Binding-site contacts:
Ligand atom O7 contacts residue TYR135 of chain 3.D at 4.3 Å.
Ligand atom O6 contacts residue SER120 of chain 3.D at 4.5 Å.
Ligand atom C8 contacts residue VAL104 of chain 3.D at 4.1 Å (hydrophobic).
Ligand atom O5 contacts residue ASN118 of chain 3.D at 2.3 Å (h-bond).
Ligand atom N2 contacts residue ASN118 of chain 3.D at 3.0 Å (h-bond).
Ligand atom O4 contacts residue TYR135 of chain 3.D at 4.2 Å.
Ligand atom N2 contacts residue TYR135 of chain 3.D at 4.0 Å.
Ligand atom O6 contacts residue TYR135 of chain 3.D at 4.3 Å.
Ligand atom C1 contacts residue TYR135 of chain 3.D at 3.7 Å (hydrophobic).
Ligand atom O7 contacts residue VAL104 of chain 3.D at 3.8 Å.
Ligand atom C2 contacts residue ASN118 of chain 3.D at 2.5 Å.
Ligand atom C5 contacts residue TYR135 of chain 3.D at 4.1 Å (hydrophobic).
Ligand atom C2 contacts residue TYR135 of chain 3.D at 4.0 Å (hydrophobic).
Ligand atom C8 contacts residue LEU137 of chain 3.D at 4.0 Å (hydrophobic).
Ligand atom C7 contacts residue LEU137 of chain 3.D at 4.5 Å (hydrophobic).
Ligand atom C5 contacts residue ASN118 of chain 3.D at 3.6 Å.
Ligand atom C3 contacts residue ASN118 of chain 3.D at 3.8 Å.
Ligand atom C8 contacts residue ASP290 of chain 3.D at 3.7 Å.
Ligand atom O5 contacts residue TYR135 of chain 3.D at 4.2 Å.
Ligand atom C8 contacts residue ARG95 of chain 3.F at 4.3 Å.
Ligand atom C4 contacts residue ASN118 of chain 3.D at 4.2 Å.
Ligand atom C8 contacts residue ILE291 of chain 3.D at 4.4 Å (hydrophobic).
Ligand atom C7 contacts residue VAL104 of chain 3.D at 4.4 Å (hydrophobic).
Ligand atom O3 contacts residue TYR135 of chain 3.D at 4.2 Å.
Ligand atom C8 contacts residue ASN118 of chain 3.D at 4.5 Å.
Ligand atom C3 contacts residue TYR135 of chain 3.D at 3.8 Å (hydrophobic).
Ligand atom C1 contacts residue ASN118 of chain 3.D at 1.4 Å.
Ligand atom C4 contacts residue TYR135 of chain 3.D at 4.4 Å (hydrophobic).
Ligand atom O7 contacts residue ASN118 of chain 3.D at 3.0 Å (h-bond).
Ligand atom C7 contacts residue ASN118 of chain 3.D at 3.2 Å.

Sequence of chain 3.F:
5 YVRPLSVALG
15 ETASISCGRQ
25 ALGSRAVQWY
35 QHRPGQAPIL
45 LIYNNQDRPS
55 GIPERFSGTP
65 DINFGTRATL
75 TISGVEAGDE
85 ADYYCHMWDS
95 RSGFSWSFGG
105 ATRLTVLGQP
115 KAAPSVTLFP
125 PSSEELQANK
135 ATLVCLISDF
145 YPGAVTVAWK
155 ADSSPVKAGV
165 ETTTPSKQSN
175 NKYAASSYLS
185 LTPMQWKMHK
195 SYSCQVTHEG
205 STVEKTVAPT

A protein and the small-molecule ligand that binds it are described below.
Small molecule (SMILES): CC(=O)N[C@H]1[C@H](O[C@H]2[C@H](O)[C@@H](NC(C)=O)CO[C@@H]2CO)O[C@H](CO)[C@@H](O[C@@H]2O[C@H](CO[C@H]3O[C@H](CO)[C@@H](O)[C@H](O)[C@@H]3O)[C@@H](O)[C@H](O[C@H]3O[C@H](CO)[C@@H](O)[C@H](O)[C@@H]3O)[C@@H]2O)[C@@H]1O

Sequence of chain 3.D:
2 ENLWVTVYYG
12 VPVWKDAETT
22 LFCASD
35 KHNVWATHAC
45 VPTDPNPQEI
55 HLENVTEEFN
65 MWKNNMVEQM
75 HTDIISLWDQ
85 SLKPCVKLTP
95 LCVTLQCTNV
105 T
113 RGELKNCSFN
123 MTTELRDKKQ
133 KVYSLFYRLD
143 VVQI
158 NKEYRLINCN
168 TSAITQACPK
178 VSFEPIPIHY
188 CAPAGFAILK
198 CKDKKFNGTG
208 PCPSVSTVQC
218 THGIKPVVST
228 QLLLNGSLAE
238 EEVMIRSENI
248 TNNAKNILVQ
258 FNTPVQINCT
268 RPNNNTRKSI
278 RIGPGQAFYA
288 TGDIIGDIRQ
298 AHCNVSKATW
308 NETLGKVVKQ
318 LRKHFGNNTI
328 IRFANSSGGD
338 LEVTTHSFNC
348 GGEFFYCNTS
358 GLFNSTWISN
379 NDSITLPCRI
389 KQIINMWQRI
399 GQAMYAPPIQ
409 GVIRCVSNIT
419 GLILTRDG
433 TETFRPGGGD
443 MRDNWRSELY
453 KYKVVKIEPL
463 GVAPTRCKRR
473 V